Sequence of chain 1.B:
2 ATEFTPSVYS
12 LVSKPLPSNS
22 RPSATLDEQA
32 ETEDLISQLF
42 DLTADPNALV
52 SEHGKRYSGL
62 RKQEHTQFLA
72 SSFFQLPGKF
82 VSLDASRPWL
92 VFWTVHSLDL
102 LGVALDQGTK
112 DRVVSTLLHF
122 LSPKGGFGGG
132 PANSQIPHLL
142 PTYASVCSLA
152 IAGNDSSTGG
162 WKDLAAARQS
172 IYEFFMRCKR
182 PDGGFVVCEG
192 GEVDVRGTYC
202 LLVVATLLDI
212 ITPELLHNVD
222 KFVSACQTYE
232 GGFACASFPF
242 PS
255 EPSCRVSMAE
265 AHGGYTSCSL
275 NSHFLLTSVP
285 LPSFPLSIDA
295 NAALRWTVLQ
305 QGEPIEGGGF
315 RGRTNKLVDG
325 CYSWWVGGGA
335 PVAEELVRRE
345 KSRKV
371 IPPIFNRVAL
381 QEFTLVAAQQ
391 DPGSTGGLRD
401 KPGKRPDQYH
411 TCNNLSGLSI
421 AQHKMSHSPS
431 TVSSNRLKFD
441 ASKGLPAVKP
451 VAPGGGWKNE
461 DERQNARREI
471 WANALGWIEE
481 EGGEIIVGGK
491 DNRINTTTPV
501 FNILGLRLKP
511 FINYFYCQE

A protein and the small-molecule ligand that binds it are described below.
Small molecule (SMILES): O=S(=O)(O)C[C@H](O)CNC1CCCCC1

Binding-site contacts:
Ligand atom CAE contacts residue PHE60 of chain 1.A at 4.4 Å (hydrophobic).
Ligand atom CAF contacts residue ALA64 of chain 1.A at 3.6 Å (hydrophobic).
Ligand atom CAE contacts residue ALA64 of chain 1.A at 3.9 Å (hydrophobic).
Ligand atom CAH contacts residue ALA64 of chain 1.A at 4.1 Å (hydrophobic).
Ligand atom CAI contacts residue ALA133 of chain 1.B at 3.7 Å (hydrophobic).
Ligand atom NAL contacts residue ALA133 of chain 1.B at 3.8 Å.
Ligand atom SAO contacts residue PRO124 of chain 1.B at 4.0 Å.
Ligand atom CAI contacts residue GLN136 of chain 1.B at 4.3 Å.
Ligand atom CAE contacts residue ASN134 of chain 1.B at 4.5 Å.
Ligand atom OAB contacts residue SER123 of chain 1.B at 4.4 Å.
Ligand atom OAA contacts residue LYS125 of chain 1.B at 3.1 Å (salt-bridge).
Ligand atom SAO contacts residue SER123 of chain 1.B at 3.8 Å.
Ligand atom CAK contacts residue SER123 of chain 1.B at 3.7 Å.
Ligand atom CAN contacts residue SER135 of chain 1.B at 4.3 Å.
Ligand atom CAE contacts residue GLN136 of chain 1.B at 4.3 Å.
Ligand atom CAH contacts residue ASN134 of chain 1.B at 3.6 Å.
Ligand atom CAG contacts residue SER135 of chain 1.B at 3.6 Å.
Ligand atom CAG contacts residue ILE137 of chain 1.B at 3.8 Å (hydrophobic).
Ligand atom SAO contacts residue LYS125 of chain 1.B at 4.2 Å.
Ligand atom CAE contacts residue SER135 of chain 1.B at 3.4 Å.
Ligand atom CAG contacts residue ALA133 of chain 1.B at 4.2 Å (hydrophobic).
Ligand atom CAG contacts residue THR89 of chain 1.A at 4.0 Å.
Ligand atom CAN contacts residue ASN134 of chain 1.B at 3.9 Å.
Ligand atom CAM contacts residue ALA133 of chain 1.B at 4.2 Å (hydrophobic).
Ligand atom OAD contacts residue LYS125 of chain 1.B at 4.5 Å.
Ligand atom CAK contacts residue ALA133 of chain 1.B at 4.5 Å (hydrophobic).
Ligand atom OAA contacts residue PRO124 of chain 1.B at 3.2 Å.
Ligand atom OAB contacts residue LYS125 of chain 1.B at 3.9 Å.
Ligand atom CAK contacts residue PRO124 of chain 1.B at 3.8 Å (hydrophobic).
Ligand atom OAA contacts residue SER123 of chain 1.B at 2.9 Å (h-bond).
Ligand atom CAN contacts residue ALA133 of chain 1.B at 3.4 Å (hydrophobic).
Ligand atom CAE contacts residue THR89 of chain 1.A at 3.9 Å.
Ligand atom CAJ contacts residue ALA133 of chain 1.B at 3.2 Å (hydrophobic).
Ligand atom CAF contacts residue ASN134 of chain 1.B at 3.3 Å.
Ligand atom CAG contacts residue GLN136 of chain 1.B at 3.6 Å.
Ligand atom CAI contacts residue ILE137 of chain 1.B at 4.1 Å (hydrophobic).
Ligand atom OAD contacts residue PRO124 of chain 1.B at 4.3 Å.
Ligand atom CAF contacts residue SER135 of chain 1.B at 4.0 Å.

Sequence of chain 1.A:
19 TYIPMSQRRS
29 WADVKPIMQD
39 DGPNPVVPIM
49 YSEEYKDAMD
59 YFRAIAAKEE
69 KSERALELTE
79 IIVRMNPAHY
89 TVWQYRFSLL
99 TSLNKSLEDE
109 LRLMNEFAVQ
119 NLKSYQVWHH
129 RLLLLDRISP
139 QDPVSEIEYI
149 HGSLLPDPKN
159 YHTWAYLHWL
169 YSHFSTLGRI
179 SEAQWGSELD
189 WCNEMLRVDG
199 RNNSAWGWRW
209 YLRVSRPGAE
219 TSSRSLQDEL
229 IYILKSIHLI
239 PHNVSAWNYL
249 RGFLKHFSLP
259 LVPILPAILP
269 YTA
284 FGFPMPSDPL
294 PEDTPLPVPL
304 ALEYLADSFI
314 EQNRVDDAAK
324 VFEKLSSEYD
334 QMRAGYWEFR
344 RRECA